This small molecule binds to this protein.
Small molecule (SMILES): Cc1cc(CCCCCCCOc2ccc(C3=NCCO3)cc2)on1

Sequence of chain 22.A:
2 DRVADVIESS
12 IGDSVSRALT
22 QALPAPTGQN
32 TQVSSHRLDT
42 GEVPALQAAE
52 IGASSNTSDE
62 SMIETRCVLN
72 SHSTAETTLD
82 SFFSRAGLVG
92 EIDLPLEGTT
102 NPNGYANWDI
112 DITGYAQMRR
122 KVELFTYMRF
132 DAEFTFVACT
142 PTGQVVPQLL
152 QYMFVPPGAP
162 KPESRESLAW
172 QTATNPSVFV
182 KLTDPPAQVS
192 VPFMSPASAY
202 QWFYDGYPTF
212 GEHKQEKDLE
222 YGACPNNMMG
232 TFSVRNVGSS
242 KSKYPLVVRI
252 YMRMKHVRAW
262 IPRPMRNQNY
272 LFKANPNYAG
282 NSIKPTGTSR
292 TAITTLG

Binding-site contacts:
Ligand atom C31 contacts residue PRO177 of chain 22.A at 3.9 Å (hydrophobic).
Ligand atom O1B contacts residue MET230 of chain 22.A at 4.0 Å.
Ligand atom C4C contacts residue PHE135 of chain 22.A at 3.7 Å (hydrophobic).
Ligand atom O1 contacts residue PHE155 of chain 22.A at 3.5 Å.
Ligand atom C4C contacts residue VAL192 of chain 22.A at 3.5 Å (hydrophobic).
Ligand atom C5C contacts residue ILE111 of chain 22.A at 3.7 Å (hydrophobic).
Ligand atom C3C contacts residue PHE135 of chain 22.A at 3.8 Å (hydrophobic).
Ligand atom C2B contacts residue TYR201 of chain 22.A at 3.4 Å (hydrophobic).
Ligand atom C4 contacts residue VAL190 of chain 22.A at 3.8 Å (hydrophobic).
Ligand atom C4B contacts residue TRP203 of chain 22.A at 3.6 Å (hydrophobic).
Ligand atom O1A contacts residue TRP203 of chain 22.A at 3.3 Å.
Ligand atom N2 contacts residue PHE233 of chain 22.A at 3.8 Å.
Ligand atom O1 contacts residue PHE233 of chain 22.A at 3.1 Å.
Ligand atom N2 contacts residue PHE155 of chain 22.A at 3.6 Å.
Ligand atom C5A contacts residue ASN228 of chain 22.A at 4.0 Å.
Ligand atom C3 contacts residue PHE155 of chain 22.A at 4.0 Å (hydrophobic).
Ligand atom O1A contacts residue ASN228 of chain 22.A at 3.7 Å.
Ligand atom C31 contacts residue VAL179 of chain 22.A at 3.5 Å (hydrophobic).
Ligand atom C2C contacts residue VAL192 of chain 22.A at 3.7 Å (hydrophobic).
Ligand atom C5B contacts residue ASP112 of chain 22.A at 3.9 Å.
Ligand atom C5 contacts residue PHE233 of chain 22.A at 3.9 Å (hydrophobic).
Ligand atom C5C contacts residue PHE135 of chain 22.A at 3.5 Å (hydrophobic).
Ligand atom C6C contacts residue TYR201 of chain 22.A at 4.0 Å (hydrophobic).
Ligand atom N3A contacts residue ASP112 of chain 22.A at 2.8 Å (salt-bridge).
Ligand atom N3A contacts residue ILE113 of chain 22.A at 3.7 Å.
Ligand atom C5B contacts residue ILE113 of chain 22.A at 3.5 Å (hydrophobic).
Ligand atom C4A contacts residue THR114 of chain 22.A at 3.6 Å.
Ligand atom C5 contacts residue PHE155 of chain 22.A at 3.9 Å (hydrophobic).
Ligand atom C4B contacts residue ASN228 of chain 22.A at 4.0 Å.
Ligand atom C4 contacts residue ILE24 of chain 22.C at 4.0 Å (hydrophobic).
Ligand atom C2B contacts residue TRP203 of chain 22.A at 4.1 Å (hydrophobic).
Ligand atom C6B contacts residue ILE113 of chain 22.A at 4.0 Å (hydrophobic).
Ligand atom C4A contacts residue ASP112 of chain 22.A at 3.0 Å.
Ligand atom C5B contacts residue ILE111 of chain 22.A at 4.0 Å (hydrophobic).
Ligand atom C31 contacts residue ILE24 of chain 22.C at 3.6 Å (hydrophobic).
Ligand atom C7C contacts residue MET230 of chain 22.A at 4.1 Å (hydrophobic).
Ligand atom C3B contacts residue ASN228 of chain 22.A at 4.0 Å.
Ligand atom O1B contacts residue TYR201 of chain 22.A at 3.4 Å.
Ligand atom C2A contacts residue TRP203 of chain 22.A at 3.6 Å (hydrophobic).
Ligand atom C3B contacts residue TRP203 of chain 22.A at 3.2 Å (hydrophobic).

Sequence of chain 22.C:
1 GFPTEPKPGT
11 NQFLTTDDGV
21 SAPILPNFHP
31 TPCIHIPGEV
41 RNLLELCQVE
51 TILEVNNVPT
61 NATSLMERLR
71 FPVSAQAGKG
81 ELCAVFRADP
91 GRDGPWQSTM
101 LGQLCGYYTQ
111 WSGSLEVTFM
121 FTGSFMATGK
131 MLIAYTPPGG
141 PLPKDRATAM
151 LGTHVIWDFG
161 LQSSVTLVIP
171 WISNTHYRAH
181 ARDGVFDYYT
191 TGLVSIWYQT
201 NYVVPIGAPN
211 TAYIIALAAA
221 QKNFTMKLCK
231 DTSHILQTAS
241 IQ

Sequence of chain 23.C:
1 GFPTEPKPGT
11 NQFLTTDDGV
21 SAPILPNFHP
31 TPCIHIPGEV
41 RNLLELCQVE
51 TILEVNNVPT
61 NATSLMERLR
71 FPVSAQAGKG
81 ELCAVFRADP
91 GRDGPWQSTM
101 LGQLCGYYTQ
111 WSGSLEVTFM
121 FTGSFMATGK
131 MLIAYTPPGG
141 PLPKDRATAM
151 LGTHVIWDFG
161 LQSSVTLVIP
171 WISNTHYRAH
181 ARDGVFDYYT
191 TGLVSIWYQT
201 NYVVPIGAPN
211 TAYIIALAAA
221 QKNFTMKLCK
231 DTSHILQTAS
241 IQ